Sequence of chain 1.C:
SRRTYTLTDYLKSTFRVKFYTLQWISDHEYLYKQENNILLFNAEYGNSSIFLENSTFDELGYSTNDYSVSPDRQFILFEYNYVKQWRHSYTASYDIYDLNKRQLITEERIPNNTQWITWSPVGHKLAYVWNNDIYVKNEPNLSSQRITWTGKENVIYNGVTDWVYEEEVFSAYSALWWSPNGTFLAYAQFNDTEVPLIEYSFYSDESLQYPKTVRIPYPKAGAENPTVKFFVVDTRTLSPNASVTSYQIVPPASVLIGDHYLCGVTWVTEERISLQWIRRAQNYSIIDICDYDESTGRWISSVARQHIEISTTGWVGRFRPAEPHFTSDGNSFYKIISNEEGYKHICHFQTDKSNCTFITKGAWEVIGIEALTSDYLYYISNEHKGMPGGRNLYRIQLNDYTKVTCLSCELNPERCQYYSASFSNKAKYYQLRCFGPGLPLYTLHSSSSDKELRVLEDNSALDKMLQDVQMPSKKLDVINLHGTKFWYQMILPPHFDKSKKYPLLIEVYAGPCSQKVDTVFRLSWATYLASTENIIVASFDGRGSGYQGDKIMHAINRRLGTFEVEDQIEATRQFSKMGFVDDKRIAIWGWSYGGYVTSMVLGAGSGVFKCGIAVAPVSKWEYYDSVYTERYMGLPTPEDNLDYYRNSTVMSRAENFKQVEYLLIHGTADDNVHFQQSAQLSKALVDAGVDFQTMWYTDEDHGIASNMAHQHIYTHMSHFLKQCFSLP

The protein below binds the small molecule below.
Small molecule (SMILES): CC(=O)N[C@@H]1[C@@H](O)[C@H](O)[C@@H](CO)O[C@H]1O

Binding-site contacts:
Ligand atom C7 contacts residue GLN189 of chain 1.C at 4.3 Å.
Ligand atom C2 contacts residue ILE156 of chain 1.C at 4.4 Å (hydrophobic).
Ligand atom O7 contacts residue GLN189 of chain 1.C at 3.6 Å.
Ligand atom O7 contacts residue ILE156 of chain 1.C at 4.5 Å.
Ligand atom C5 contacts residue THR193 of chain 1.C at 4.1 Å.
Ligand atom C2 contacts residue ASN191 of chain 1.C at 2.3 Å.
Ligand atom O5 contacts residue ASN191 of chain 1.C at 2.4 Å (h-bond).
Ligand atom O5 contacts residue THR193 of chain 1.C at 3.8 Å.
Ligand atom C1 contacts residue ASN191 of chain 1.C at 1.4 Å.
Ligand atom N2 contacts residue ILE156 of chain 1.C at 3.5 Å.
Ligand atom N2 contacts residue ASN191 of chain 1.C at 2.7 Å (h-bond).
Ligand atom C3 contacts residue ASN191 of chain 1.C at 3.7 Å.
Ligand atom C7 contacts residue LYS229 of chain 1.C at 4.4 Å.
Ligand atom C8 contacts residue ILE156 of chain 1.C at 3.9 Å (hydrophobic).
Ligand atom O6 contacts residue GLU194 of chain 1.C at 2.9 Å (salt-bridge).
Ligand atom O6 contacts residue THR193 of chain 1.C at 4.4 Å.
Ligand atom O7 contacts residue ASN191 of chain 1.C at 3.3 Å (h-bond).
Ligand atom C8 contacts residue GLN189 of chain 1.C at 4.2 Å.
Ligand atom C8 contacts residue THR150 of chain 1.C at 4.0 Å.
Ligand atom C7 contacts residue ILE156 of chain 1.C at 3.8 Å (hydrophobic).
Ligand atom C1 contacts residue ILE156 of chain 1.C at 4.2 Å (hydrophobic).
Ligand atom C1 contacts residue THR193 of chain 1.C at 3.5 Å.
Ligand atom C6 contacts residue GLU194 of chain 1.C at 4.2 Å.
Ligand atom C4 contacts residue ASN191 of chain 1.C at 4.2 Å.
Ligand atom C5 contacts residue ASN191 of chain 1.C at 3.7 Å.
Ligand atom C7 contacts residue ASN191 of chain 1.C at 3.3 Å.
Ligand atom O7 contacts residue LYS229 of chain 1.C at 3.3 Å (salt-bridge).